Sequence of chain 29.G:
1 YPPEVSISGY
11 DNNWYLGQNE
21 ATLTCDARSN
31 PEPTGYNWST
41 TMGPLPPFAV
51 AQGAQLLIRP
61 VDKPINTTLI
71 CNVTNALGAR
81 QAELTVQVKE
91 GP

The small molecule below binds the protein below.
Small molecule (SMILES): CC(=O)N[C@H]1[C@H](O[C@H]2[C@H](O)[C@@H](NC(C)=O)CO[C@@H]2CO[C@@H]2O[C@@H](C)[C@@H](O)[C@@H](O)[C@@H]2O)O[C@H](CO)[C@@H](O[C@@H]2O[C@H](CO)[C@@H](O)[C@H](O)[C@@H]2O)[C@@H]1O

Binding-site contacts:
Ligand atom C3 contacts residue ASN66 of chain 29.G at 3.6 Å.
Ligand atom C7 contacts residue PRO64 of chain 29.G at 3.8 Å (hydrophobic).
Ligand atom C7 contacts residue ASN66 of chain 29.G at 4.0 Å.
Ligand atom N2 contacts residue ASN66 of chain 29.G at 2.8 Å (h-bond).
Ligand atom O7 contacts residue ASN66 of chain 29.G at 4.3 Å.
Ligand atom C5 contacts residue ASN66 of chain 29.G at 3.5 Å.
Ligand atom C8 contacts residue GLN87 of chain 29.G at 4.5 Å.
Ligand atom C8 contacts residue PRO64 of chain 29.G at 3.4 Å (hydrophobic).
Ligand atom C4 contacts residue ASN66 of chain 29.G at 4.0 Å.
Ligand atom C2 contacts residue ASN66 of chain 29.G at 2.2 Å.
Ligand atom O7 contacts residue PRO64 of chain 29.G at 3.9 Å.
Ligand atom N2 contacts residue PRO64 of chain 29.G at 4.3 Å.
Ligand atom N2 contacts residue ILE65 of chain 29.G at 4.4 Å.
Ligand atom C1 contacts residue ASN66 of chain 29.G at 1.4 Å.
Ligand atom O5 contacts residue ASN66 of chain 29.G at 2.2 Å (h-bond).